The protein below binds the small molecule below.
Small molecule (SMILES): OC[C@@H]1O[C@H](O)[C@@H](O)[C@@H](O)[C@H]1O

Sequence of chain 2.B:
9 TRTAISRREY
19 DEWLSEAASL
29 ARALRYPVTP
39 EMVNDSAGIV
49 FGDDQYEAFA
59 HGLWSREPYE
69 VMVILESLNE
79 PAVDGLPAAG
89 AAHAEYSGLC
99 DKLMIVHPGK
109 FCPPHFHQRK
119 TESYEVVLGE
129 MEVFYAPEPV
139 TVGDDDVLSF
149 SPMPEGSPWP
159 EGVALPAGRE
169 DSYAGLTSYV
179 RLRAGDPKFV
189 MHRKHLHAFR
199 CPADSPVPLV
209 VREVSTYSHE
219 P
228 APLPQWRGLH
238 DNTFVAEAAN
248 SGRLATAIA

Binding-site contacts:
Ligand atom C3 contacts residue GLU159 of chain 2.B at 3.8 Å.
Ligand atom O2 contacts residue TRP157 of chain 2.B at 4.2 Å.
Ligand atom O2 contacts residue VAL161 of chain 2.B at 3.0 Å (h-bond).
Ligand atom O2 contacts residue GLU159 of chain 2.B at 3.5 Å.
Ligand atom O3 contacts residue VAL161 of chain 2.B at 4.3 Å.
Ligand atom C2 contacts residue TRP157 of chain 2.B at 4.0 Å (hydrophobic).
Ligand atom O2 contacts residue PRO158 of chain 2.B at 2.5 Å (h-bond).
Ligand atom O3 contacts residue GLU159 of chain 2.B at 3.2 Å.
Ligand atom O1 contacts residue VAL161 of chain 2.B at 2.6 Å (h-bond).
Ligand atom O3 contacts residue GLY160 of chain 2.B at 2.9 Å (h-bond).
Ligand atom C2 contacts residue GLY160 of chain 2.B at 4.1 Å.
Ligand atom C3 contacts residue PRO158 of chain 2.B at 4.0 Å (hydrophobic).
Ligand atom C3 contacts residue GLY160 of chain 2.B at 4.0 Å.
Ligand atom O5 contacts residue VAL161 of chain 2.B at 4.0 Å.
Ligand atom C2 contacts residue PRO158 of chain 2.B at 3.6 Å (hydrophobic).
Ligand atom O3 contacts residue PRO158 of chain 2.B at 4.2 Å.
Ligand atom O4 contacts residue GLU159 of chain 2.B at 4.1 Å.
Ligand atom C1 contacts residue TRP157 of chain 2.B at 4.3 Å (hydrophobic).
Ligand atom C1 contacts residue VAL161 of chain 2.B at 3.1 Å (hydrophobic).
Ligand atom O2 contacts residue GLY160 of chain 2.B at 3.3 Å (h-bond).
Ligand atom C2 contacts residue VAL161 of chain 2.B at 4.0 Å (hydrophobic).
Ligand atom C2 contacts residue GLU159 of chain 2.B at 4.2 Å.
Ligand atom O1 contacts residue TRP157 of chain 2.B at 3.4 Å.